This protein binds this small molecule.
Small molecule (SMILES): NC(=[NH2+])NCCC[C@H](N)C(=O)O

Sequence of chain 1.A:
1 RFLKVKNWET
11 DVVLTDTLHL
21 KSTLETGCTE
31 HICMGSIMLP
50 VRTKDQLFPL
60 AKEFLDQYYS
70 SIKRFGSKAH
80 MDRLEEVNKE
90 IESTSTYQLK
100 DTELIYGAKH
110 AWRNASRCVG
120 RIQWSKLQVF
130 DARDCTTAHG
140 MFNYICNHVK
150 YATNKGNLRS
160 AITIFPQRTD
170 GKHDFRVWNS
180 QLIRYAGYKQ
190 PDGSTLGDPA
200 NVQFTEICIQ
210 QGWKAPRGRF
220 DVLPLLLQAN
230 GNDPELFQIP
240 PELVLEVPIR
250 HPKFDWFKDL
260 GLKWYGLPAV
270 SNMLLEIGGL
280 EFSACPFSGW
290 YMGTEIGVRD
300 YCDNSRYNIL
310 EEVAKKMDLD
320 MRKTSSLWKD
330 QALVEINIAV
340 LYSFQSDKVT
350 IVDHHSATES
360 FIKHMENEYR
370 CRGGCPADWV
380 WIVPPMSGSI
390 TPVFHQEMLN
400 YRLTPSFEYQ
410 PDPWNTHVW

Binding-site contacts:
Ligand atom C contacts residue GLU294 of chain 1.A at 4.0 Å.
Ligand atom CD contacts residue PRO267 of chain 1.A at 4.0 Å (hydrophobic).
Ligand atom O contacts residue GLN180 of chain 1.A at 2.9 Å (h-bond).
Ligand atom O contacts residue TYR264 of chain 1.A at 3.5 Å (h-bond).
Ligand atom CZ contacts residue GLU294 of chain 1.A at 3.5 Å.
Ligand atom CZ contacts residue PRO267 of chain 1.A at 3.8 Å (hydrophobic).
Ligand atom NH1 contacts residue CMO1 of chain 1.H at 2.9 Å (h-bond).
Ligand atom C contacts residue ASP299 of chain 1.A at 3.5 Å.
Ligand atom NH2 contacts residue HEM1 of chain 1.E at 3.5 Å.
Ligand atom CD contacts residue VAL269 of chain 1.A at 3.8 Å (hydrophobic).
Ligand atom OXT contacts residue TYR290 of chain 1.A at 3.2 Å.
Ligand atom CA contacts residue GLN180 of chain 1.A at 3.6 Å.
Ligand atom C contacts residue TYR290 of chain 1.A at 3.4 Å (hydrophobic).
Ligand atom NH2 contacts residue GLU294 of chain 1.A at 2.8 Å (salt-bridge).
Ligand atom CA contacts residue HEM1 of chain 1.E at 3.9 Å.
Ligand atom CG contacts residue VAL269 of chain 1.A at 4.0 Å (hydrophobic).
Ligand atom NH2 contacts residue TYR290 of chain 1.A at 3.9 Å.
Ligand atom N contacts residue GLU294 of chain 1.A at 2.8 Å (salt-bridge).
Ligand atom NE contacts residue GLU294 of chain 1.A at 2.7 Å (salt-bridge).
Ligand atom CG contacts residue GLU294 of chain 1.A at 3.4 Å.
Ligand atom CZ contacts residue TRP289 of chain 1.A at 3.9 Å (hydrophobic).
Ligand atom C contacts residue GLN180 of chain 1.A at 3.7 Å.
Ligand atom O contacts residue ASP299 of chain 1.A at 3.6 Å (salt-bridge).
Ligand atom CB contacts residue GLN180 of chain 1.A at 3.6 Å.
Ligand atom O contacts residue TYR290 of chain 1.A at 2.8 Å (h-bond).
Ligand atom NE contacts residue CMO1 of chain 1.H at 3.6 Å (h-bond).
Ligand atom CG contacts residue HEM1 of chain 1.E at 3.9 Å.
Ligand atom CA contacts residue GLU294 of chain 1.A at 3.5 Å.
Ligand atom CD contacts residue CMO1 of chain 1.H at 3.3 Å.
Ligand atom NH1 contacts residue PRO267 of chain 1.A at 3.6 Å.
Ligand atom NH2 contacts residue PRO267 of chain 1.A at 4.1 Å.
Ligand atom NH2 contacts residue TRP289 of chain 1.A at 2.9 Å (h-bond).
Ligand atom CB contacts residue GLU294 of chain 1.A at 3.2 Å.
Ligand atom NH1 contacts residue HEM1 of chain 1.E at 3.9 Å.
Ligand atom CZ contacts residue CMO1 of chain 1.H at 3.4 Å.
Ligand atom CD contacts residue GLU294 of chain 1.A at 3.6 Å.
Ligand atom NE contacts residue PRO267 of chain 1.A at 3.9 Å.
Ligand atom OXT contacts residue GLU294 of chain 1.A at 3.5 Å.
Ligand atom OXT contacts residue ASP299 of chain 1.A at 2.7 Å (salt-bridge).
Ligand atom N contacts residue HEM1 of chain 1.E at 3.0 Å (h-bond).